Binding-site contacts:
Ligand atom C1 contacts residue ASN69 of chain 38.B at 2.7 Å.
Ligand atom C6 contacts residue NAG1 of chain 38.R at 4.3 Å.
Ligand atom C2 contacts residue ASN69 of chain 38.B at 4.2 Å.
Ligand atom C2 contacts residue VAL31 of chain 38.B at 4.0 Å (hydrophobic).
Ligand atom O7 contacts residue ASN69 of chain 38.B at 3.8 Å.
Ligand atom O5 contacts residue MET33 of chain 38.B at 4.2 Å.
Ligand atom C6 contacts residue MET33 of chain 38.B at 3.5 Å (hydrophobic).
Ligand atom O4 contacts residue NAG1 of chain 38.R at 3.0 Å.
Ligand atom C5 contacts residue MET33 of chain 38.B at 3.7 Å (hydrophobic).
Ligand atom C6 contacts residue ASN69 of chain 38.B at 4.4 Å.
Ligand atom N2 contacts residue VAL31 of chain 38.B at 4.0 Å.
Ligand atom C8 contacts residue ARG57 of chain 38.B at 4.2 Å.
Ligand atom C6 contacts residue LEU24 of chain 38.B at 4.5 Å (hydrophobic).
Ligand atom O1 contacts residue VAL31 of chain 38.B at 3.4 Å (h-bond).
Ligand atom C5 contacts residue ASN69 of chain 38.B at 3.7 Å.
Ligand atom O3 contacts residue VAL31 of chain 38.B at 3.6 Å.
Ligand atom O1 contacts residue MET33 of chain 38.B at 3.9 Å.
Ligand atom C5 contacts residue VAL31 of chain 38.B at 4.2 Å (hydrophobic).
Ligand atom C7 contacts residue ASN69 of chain 38.B at 3.8 Å.
Ligand atom C5 contacts residue NAG1 of chain 38.R at 4.3 Å.
Ligand atom C4 contacts residue VAL31 of chain 38.B at 3.8 Å (hydrophobic).
Ligand atom C7 contacts residue SER70 of chain 38.B at 4.4 Å.
Ligand atom C4 contacts residue NAG1 of chain 38.R at 3.2 Å.
Ligand atom C8 contacts residue ASN69 of chain 38.B at 3.4 Å.
Ligand atom C8 contacts residue SER70 of chain 38.B at 3.7 Å.
Ligand atom O3 contacts residue NAG1 of chain 38.R at 2.6 Å (h-bond).
Ligand atom C1 contacts residue VAL31 of chain 38.B at 4.3 Å (hydrophobic).
Ligand atom O4 contacts residue VAL31 of chain 38.B at 3.3 Å.
Ligand atom O6 contacts residue NAG1 of chain 38.R at 3.0 Å.
Ligand atom O1 contacts residue SER70 of chain 38.B at 4.2 Å.
Ligand atom C3 contacts residue NAG1 of chain 38.R at 3.7 Å.
Ligand atom O1 contacts residue ASN69 of chain 38.B at 2.1 Å (h-bond).
Ligand atom O5 contacts residue ASN69 of chain 38.B at 2.8 Å (h-bond).
Ligand atom N2 contacts residue ASN69 of chain 38.B at 4.3 Å.
Ligand atom C3 contacts residue VAL31 of chain 38.B at 3.0 Å (hydrophobic).

This protein binds this small molecule.
Small molecule (SMILES): CC(=O)N[C@@H]1[C@@H](O)[C@H](O)[C@@H](CO)O[C@H]1O

Sequence of chain 38.B:
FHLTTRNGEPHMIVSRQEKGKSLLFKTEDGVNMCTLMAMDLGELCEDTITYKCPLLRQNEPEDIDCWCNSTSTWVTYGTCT